Sequence of chain 1.A:
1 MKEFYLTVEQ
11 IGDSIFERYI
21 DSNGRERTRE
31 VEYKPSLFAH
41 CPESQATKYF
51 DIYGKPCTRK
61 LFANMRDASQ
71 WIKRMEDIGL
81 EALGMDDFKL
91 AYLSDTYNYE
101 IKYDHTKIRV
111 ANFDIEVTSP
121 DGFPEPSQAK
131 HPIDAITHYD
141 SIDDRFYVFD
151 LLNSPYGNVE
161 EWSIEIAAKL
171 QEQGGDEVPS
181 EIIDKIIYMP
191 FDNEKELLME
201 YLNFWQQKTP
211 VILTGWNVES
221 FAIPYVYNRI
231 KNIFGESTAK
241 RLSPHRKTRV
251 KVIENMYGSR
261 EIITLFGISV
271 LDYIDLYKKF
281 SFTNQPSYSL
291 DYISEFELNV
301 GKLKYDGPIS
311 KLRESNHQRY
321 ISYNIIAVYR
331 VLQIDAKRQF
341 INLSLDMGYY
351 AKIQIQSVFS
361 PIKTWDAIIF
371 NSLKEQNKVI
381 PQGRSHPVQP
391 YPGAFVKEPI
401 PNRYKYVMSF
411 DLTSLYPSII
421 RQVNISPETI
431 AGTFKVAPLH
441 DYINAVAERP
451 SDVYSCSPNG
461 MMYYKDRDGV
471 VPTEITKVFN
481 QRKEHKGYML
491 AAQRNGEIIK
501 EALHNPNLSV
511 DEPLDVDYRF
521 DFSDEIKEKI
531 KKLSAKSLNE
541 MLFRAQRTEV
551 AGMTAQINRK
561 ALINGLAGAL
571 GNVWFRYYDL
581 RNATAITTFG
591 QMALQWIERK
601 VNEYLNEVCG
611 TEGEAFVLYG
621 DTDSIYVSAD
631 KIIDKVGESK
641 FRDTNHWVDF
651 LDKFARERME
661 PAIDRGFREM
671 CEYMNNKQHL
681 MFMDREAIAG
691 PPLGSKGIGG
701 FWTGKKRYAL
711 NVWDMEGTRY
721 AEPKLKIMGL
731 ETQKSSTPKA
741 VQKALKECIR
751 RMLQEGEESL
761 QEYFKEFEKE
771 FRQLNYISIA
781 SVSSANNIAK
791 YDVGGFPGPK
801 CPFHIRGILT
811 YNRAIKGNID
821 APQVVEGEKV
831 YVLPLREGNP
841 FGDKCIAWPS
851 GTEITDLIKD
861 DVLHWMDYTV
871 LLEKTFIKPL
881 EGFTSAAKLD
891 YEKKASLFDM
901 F

Binding-site contacts:
Ligand atom O2B contacts residue SER414 of chain 1.A at 3.4 Å (h-bond).
Ligand atom O3' contacts residue LEU415 of chain 1.A at 3.4 Å (h-bond).
Ligand atom O1B contacts residue LEU415 of chain 1.A at 3.6 Å (h-bond).
Ligand atom O2G contacts residue SER414 of chain 1.A at 2.8 Å (h-bond).
Ligand atom O2G contacts residue THR413 of chain 1.A at 3.6 Å.
Ligand atom O3G contacts residue LYS560 of chain 1.A at 3.5 Å (salt-bridge).
Ligand atom O1B contacts residue SER414 of chain 1.A at 3.5 Å.
Ligand atom O3A contacts residue CA1 of chain 1.E at 3.7 Å.
Ligand atom O3G contacts residue ARG482 of chain 1.A at 2.7 Å (salt-bridge).
Ligand atom C2' contacts residue TYR416 of chain 1.A at 3.6 Å (hydrophobic).
Ligand atom O4' contacts residue THR622 of chain 1.A at 3.7 Å.
Ligand atom O1G contacts residue ASP411 of chain 1.A at 2.9 Å (salt-bridge).
Ligand atom O1B contacts residue ASN564 of chain 1.A at 3.3 Å (h-bond).
Ligand atom O3' contacts residue TYR416 of chain 1.A at 2.9 Å (h-bond).
Ligand atom N2 contacts residue ASN564 of chain 1.A at 3.4 Å (h-bond).
Ligand atom O1G contacts residue CA1 of chain 1.E at 2.2 Å.
Ligand atom O2A contacts residue CA1 of chain 1.E at 2.4 Å.
Ligand atom O1G contacts residue LEU412 of chain 1.A at 3.5 Å (h-bond).
Ligand atom C3' contacts residue ASN564 of chain 1.A at 3.7 Å.
Ligand atom O2B contacts residue CA1 of chain 1.E at 2.2 Å.
Ligand atom PA contacts residue CA1 of chain 1.E at 3.6 Å.
Ligand atom O2G contacts residue ARG482 of chain 1.A at 2.9 Å (salt-bridge).
Ligand atom C2' contacts residue ASN564 of chain 1.A at 3.7 Å.
Ligand atom PB contacts residue SER414 of chain 1.A at 3.6 Å.
Ligand atom PG contacts residue CA1 of chain 1.E at 3.5 Å.
Ligand atom PG contacts residue ARG482 of chain 1.A at 3.6 Å.
Ligand atom O2B contacts residue LEU412 of chain 1.A at 3.2 Å (h-bond).
Ligand atom PB contacts residue CA1 of chain 1.E at 3.3 Å.
Ligand atom O2B contacts residue LEU415 of chain 1.A at 3.0 Å (h-bond).
Ligand atom O3A contacts residue LYS560 of chain 1.A at 3.1 Å (salt-bridge).
Ligand atom O3B contacts residue LYS560 of chain 1.A at 3.6 Å.
Ligand atom PG contacts residue SER414 of chain 1.A at 3.7 Å.
Ligand atom O3B contacts residue SER414 of chain 1.A at 3.5 Å (h-bond).
Ligand atom C5' contacts residue ASP623 of chain 1.A at 3.5 Å.
Ligand atom O2B contacts residue ASP623 of chain 1.A at 3.1 Å (salt-bridge).
Ligand atom O3' contacts residue ASN564 of chain 1.A at 3.5 Å (h-bond).
Ligand atom O2A contacts residue ASP623 of chain 1.A at 3.0 Å (salt-bridge).
Ligand atom O1A contacts residue LYS560 of chain 1.A at 3.1 Å (salt-bridge).
Ligand atom O2A contacts residue CA1 of chain 1.F at 2.7 Å.
Ligand atom O2A contacts residue ASP411 of chain 1.A at 3.3 Å (salt-bridge).

A protein and the small-molecule ligand that binds it are described below.
Small molecule (SMILES): Nc1nc2c(ncn2[C@H]2C[C@H](O)[C@@H](CO[P](=O)(O)O[P](=O)(O)OP(=O)(O)O)O2)c(=O)[nH]1